Sequence of chain 1.I:
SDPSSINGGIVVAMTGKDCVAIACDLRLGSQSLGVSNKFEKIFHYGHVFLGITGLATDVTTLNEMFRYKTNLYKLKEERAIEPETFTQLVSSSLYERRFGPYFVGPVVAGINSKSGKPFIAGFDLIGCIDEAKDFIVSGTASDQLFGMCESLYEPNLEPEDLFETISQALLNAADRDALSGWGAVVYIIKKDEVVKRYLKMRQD

A protein and the small-molecule ligand that binds it are described below.
Small molecule (SMILES): CC(C)C[C@H](NC(=O)[C@H](CCc1ccccc1)NC(=O)CN1CCOCC1)C(=O)N[C@@H](Cc1ccccc1)C(=O)N[C@@H](CC(C)C)[C@@H](O)[C@H](C)CO

Sequence of chain 1.H:
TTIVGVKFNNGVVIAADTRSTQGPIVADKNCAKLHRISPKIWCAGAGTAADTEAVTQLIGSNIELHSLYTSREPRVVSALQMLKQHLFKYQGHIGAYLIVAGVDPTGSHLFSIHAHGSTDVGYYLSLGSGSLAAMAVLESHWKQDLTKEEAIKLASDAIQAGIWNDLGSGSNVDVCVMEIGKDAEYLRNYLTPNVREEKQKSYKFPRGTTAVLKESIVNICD

Binding-site contacts:
Ligand atom C42 contacts residue THR1 of chain 1.H at 2.4 Å.
Ligand atom C28 contacts residue THR21 of chain 1.H at 3.8 Å.
Ligand atom O21 contacts residue GLN22 of chain 1.H at 3.7 Å.
Ligand atom C23 contacts residue THR21 of chain 1.H at 3.5 Å.
Ligand atom C46 contacts residue ALA49 of chain 1.H at 3.7 Å (hydrophobic).
Ligand atom O9 contacts residue ASP125 of chain 1.I at 3.6 Å.
Ligand atom O60 contacts residue THR1 of chain 1.H at 2.8 Å (h-bond).
Ligand atom C59 contacts residue THR1 of chain 1.H at 2.5 Å.
Ligand atom O29 contacts residue ALA49 of chain 1.H at 2.9 Å (h-bond).
Ligand atom C19 contacts residue ILE127 of chain 1.I at 3.8 Å (hydrophobic).
Ligand atom N22 contacts residue ASP125 of chain 1.I at 3.2 Å (salt-bridge).
Ligand atom C45 contacts residue THR52 of chain 1.H at 3.7 Å.
Ligand atom C58 contacts residue LYS33 of chain 1.H at 3.7 Å.
Ligand atom O40 contacts residue SER20 of chain 1.H at 3.5 Å (h-bond).
Ligand atom C37 contacts residue THR48 of chain 1.H at 3.8 Å.
Ligand atom C51 contacts residue THR1 of chain 1.H at 1.5 Å.
Ligand atom O40 contacts residue THR21 of chain 1.H at 3.1 Å (h-bond).
Ligand atom C27 contacts residue THR21 of chain 1.H at 3.7 Å.
Ligand atom C31 contacts residue GLY47 of chain 1.H at 3.5 Å.
Ligand atom O48 contacts residue THR1 of chain 1.H at 2.3 Å (h-bond).
Ligand atom O48 contacts residue MES1 of chain 1.FA at 2.7 Å (h-bond).
Ligand atom N41 contacts residue THR1 of chain 1.H at 3.7 Å.
Ligand atom N41 contacts residue GLY47 of chain 1.H at 3.0 Å (h-bond).
Ligand atom C27 contacts residue SER20 of chain 1.H at 3.6 Å.
Ligand atom C43 contacts residue THR1 of chain 1.H at 2.7 Å.
Ligand atom O60 contacts residue MES1 of chain 1.FA at 2.7 Å (h-bond).
Ligand atom N30 contacts residue THR21 of chain 1.H at 3.0 Å (h-bond).
Ligand atom C44 contacts residue THR1 of chain 1.H at 3.6 Å.
Ligand atom C39 contacts residue GLY47 of chain 1.H at 3.6 Å.
Ligand atom C43 contacts residue GLY47 of chain 1.H at 3.5 Å.
Ligand atom C58 contacts residue THR1 of chain 1.H at 2.5 Å.
Ligand atom C47 contacts residue THR1 of chain 1.H at 1.4 Å.
Ligand atom C38 contacts residue GLY47 of chain 1.H at 3.6 Å.
Ligand atom C24 contacts residue ALA49 of chain 1.H at 3.7 Å (hydrophobic).
Ligand atom C28 contacts residue ALA49 of chain 1.H at 3.7 Å (hydrophobic).
Ligand atom C58 contacts residue GLY168 of chain 1.H at 3.0 Å.
Ligand atom C27 contacts residue ALA27 of chain 1.H at 3.3 Å (hydrophobic).
Ligand atom C58 contacts residue ARG19 of chain 1.H at 3.4 Å.
Ligand atom O48 contacts residue GLY47 of chain 1.H at 3.0 Å (h-bond).
Ligand atom C46 contacts residue SER20 of chain 1.H at 3.6 Å.